Sequence of chain 1.J:
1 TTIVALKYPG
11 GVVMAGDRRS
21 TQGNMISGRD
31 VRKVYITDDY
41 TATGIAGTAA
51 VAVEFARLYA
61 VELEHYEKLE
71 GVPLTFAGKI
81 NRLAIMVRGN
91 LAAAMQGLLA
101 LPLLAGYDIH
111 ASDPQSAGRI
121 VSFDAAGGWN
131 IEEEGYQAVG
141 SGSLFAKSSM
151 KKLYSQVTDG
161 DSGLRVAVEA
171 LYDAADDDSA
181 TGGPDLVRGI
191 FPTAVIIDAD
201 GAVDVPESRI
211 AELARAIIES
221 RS

Sequence of chain 1.K:
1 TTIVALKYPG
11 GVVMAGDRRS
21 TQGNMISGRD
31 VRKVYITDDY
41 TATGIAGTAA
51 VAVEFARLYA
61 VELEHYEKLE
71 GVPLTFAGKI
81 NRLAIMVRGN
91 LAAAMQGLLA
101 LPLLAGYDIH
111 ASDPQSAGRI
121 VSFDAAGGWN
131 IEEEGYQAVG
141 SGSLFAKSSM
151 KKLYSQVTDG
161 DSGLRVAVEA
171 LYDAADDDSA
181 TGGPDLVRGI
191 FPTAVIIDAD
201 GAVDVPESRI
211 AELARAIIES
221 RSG

A protein and the small-molecule ligand that binds it are described below.
Small molecule (SMILES): Cc1cc(C(=O)N[C@@H](CC(=O)N2CCCC[C@@H]2C)C(=O)N[C@@H](C)C(=O)NCc2ccc(F)cc2F)no1

Binding-site contacts:
Ligand atom C08 contacts residue SER20 of chain 1.J at 3.3 Å.
Ligand atom C14 contacts residue GLY128 of chain 1.K at 3.4 Å.
Ligand atom O27 contacts residue THR21 of chain 1.J at 2.9 Å (h-bond).
Ligand atom N17 contacts residue ASP124 of chain 1.K at 2.8 Å (salt-bridge).
Ligand atom C29 contacts residue ARG19 of chain 1.J at 3.6 Å.
Ligand atom C31 contacts residue THR1 of chain 1.J at 3.6 Å.
Ligand atom N28 contacts residue GLY47 of chain 1.J at 2.8 Å (h-bond).
Ligand atom C14 contacts residue TRP129 of chain 1.K at 3.5 Å (hydrophobic).
Ligand atom O09 contacts residue GLN22 of chain 1.J at 3.1 Å (h-bond).
Ligand atom C33 contacts residue ALA52 of chain 1.J at 3.5 Å (hydrophobic).
Ligand atom F37 contacts residue VAL31 of chain 1.J at 3.4 Å.
Ligand atom C13 contacts residue GLY128 of chain 1.K at 3.4 Å.
Ligand atom C07 contacts residue ASP124 of chain 1.K at 3.4 Å.
Ligand atom C01 contacts residue CIT1 of chain 1.MA at 3.4 Å.
Ligand atom N03 contacts residue THR21 of chain 1.J at 2.7 Å (h-bond).
Ligand atom F34 contacts residue VAL53 of chain 1.J at 3.3 Å.
Ligand atom C26 contacts residue GLY47 of chain 1.J at 3.6 Å.
Ligand atom O24 contacts residue ALA125 of chain 1.K at 3.6 Å.
Ligand atom O05 contacts residue ALA49 of chain 1.J at 2.9 Å (h-bond).
Ligand atom O24 contacts residue ALA126 of chain 1.K at 3.2 Å (h-bond).
Ligand atom C29 contacts residue THR1 of chain 1.J at 3.1 Å.
Ligand atom C32 contacts residue ALA52 of chain 1.J at 3.3 Å (hydrophobic).
Ligand atom N10 contacts residue SER20 of chain 1.J at 3.6 Å (h-bond).
Ligand atom C30 contacts residue LYS33 of chain 1.J at 3.6 Å.
Ligand atom F37 contacts residue SER20 of chain 1.J at 3.4 Å.
Ligand atom F34 contacts residue ARG32 of chain 1.J at 3.6 Å.
Ligand atom C08 contacts residue SER27 of chain 1.J at 3.3 Å.
Ligand atom C06 contacts residue THR21 of chain 1.J at 3.6 Å.
Ligand atom N28 contacts residue CIT1 of chain 1.MA at 2.8 Å (h-bond).
Ligand atom N25 contacts residue ASP124 of chain 1.K at 3.4 Å.
Ligand atom C13 contacts residue ASP124 of chain 1.K at 3.5 Å.
Ligand atom C04 contacts residue THR21 of chain 1.J at 3.6 Å.
Ligand atom F34 contacts residue ALA52 of chain 1.J at 3.3 Å.
Ligand atom C29 contacts residue CIT1 of chain 1.MA at 3.1 Å.
Ligand atom O09 contacts residue SER27 of chain 1.J at 2.6 Å (h-bond).
Ligand atom C07 contacts residue SER20 of chain 1.J at 3.4 Å.
Ligand atom O19 contacts residue GLN22 of chain 1.J at 3.5 Å.
Ligand atom C02 contacts residue GLY47 of chain 1.J at 3.6 Å.
Ligand atom O27 contacts residue SER20 of chain 1.J at 3.4 Å.
Ligand atom C32 contacts residue ILE45 of chain 1.J at 3.2 Å (hydrophobic).